This protein binds this small molecule.
Small molecule (SMILES): CC(=O)N[C@H]1[C@H](O[C@H]2[C@H](O)[C@@H](NC(C)=O)CO[C@@H]2CO[C@@H]2O[C@@H](C)[C@@H](O)[C@@H](O)[C@@H]2O)O[C@H](CO)[C@@H](O)[C@@H]1O

Binding-site contacts:
Ligand atom C6 contacts residue ASN154 of chain 28.C at 3.8 Å.
Ligand atom C7 contacts residue GLU155 of chain 28.C at 4.2 Å.
Ligand atom O5 contacts residue HIS104 of chain 31.C at 4.0 Å.
Ligand atom O7 contacts residue GLU155 of chain 28.C at 3.8 Å.
Ligand atom O7 contacts residue ASN154 of chain 28.C at 3.2 Å (h-bond).
Ligand atom C8 contacts residue HIS104 of chain 31.C at 3.9 Å.
Ligand atom C4 contacts residue ASN154 of chain 28.C at 4.3 Å.
Ligand atom O6 contacts residue HIS104 of chain 31.C at 4.4 Å.
Ligand atom C1 contacts residue HIS104 of chain 31.C at 4.3 Å.
Ligand atom C8 contacts residue GLU155 of chain 28.C at 3.6 Å.
Ligand atom C6 contacts residue HIS104 of chain 31.C at 3.3 Å.
Ligand atom C5 contacts residue ASN154 of chain 28.C at 4.3 Å.
Ligand atom C3 contacts residue ASN154 of chain 28.C at 3.8 Å.
Ligand atom C5 contacts residue HIS104 of chain 31.C at 3.1 Å.
Ligand atom C1 contacts residue ASN154 of chain 28.C at 1.4 Å.
Ligand atom N2 contacts residue ASN154 of chain 28.C at 2.8 Å (h-bond).
Ligand atom C8 contacts residue ASN154 of chain 28.C at 3.6 Å.
Ligand atom C7 contacts residue ASN154 of chain 28.C at 3.4 Å.
Ligand atom O5 contacts residue HIS104 of chain 31.C at 2.9 Å.
Ligand atom O5 contacts residue ASN154 of chain 28.C at 2.4 Å (h-bond).
Ligand atom C5 contacts residue ASN154 of chain 28.C at 3.7 Å.
Ligand atom C2 contacts residue ASN154 of chain 28.C at 2.4 Å.
Ligand atom C1 contacts residue HIS104 of chain 31.C at 3.6 Å.

Sequence of chain 31.C:
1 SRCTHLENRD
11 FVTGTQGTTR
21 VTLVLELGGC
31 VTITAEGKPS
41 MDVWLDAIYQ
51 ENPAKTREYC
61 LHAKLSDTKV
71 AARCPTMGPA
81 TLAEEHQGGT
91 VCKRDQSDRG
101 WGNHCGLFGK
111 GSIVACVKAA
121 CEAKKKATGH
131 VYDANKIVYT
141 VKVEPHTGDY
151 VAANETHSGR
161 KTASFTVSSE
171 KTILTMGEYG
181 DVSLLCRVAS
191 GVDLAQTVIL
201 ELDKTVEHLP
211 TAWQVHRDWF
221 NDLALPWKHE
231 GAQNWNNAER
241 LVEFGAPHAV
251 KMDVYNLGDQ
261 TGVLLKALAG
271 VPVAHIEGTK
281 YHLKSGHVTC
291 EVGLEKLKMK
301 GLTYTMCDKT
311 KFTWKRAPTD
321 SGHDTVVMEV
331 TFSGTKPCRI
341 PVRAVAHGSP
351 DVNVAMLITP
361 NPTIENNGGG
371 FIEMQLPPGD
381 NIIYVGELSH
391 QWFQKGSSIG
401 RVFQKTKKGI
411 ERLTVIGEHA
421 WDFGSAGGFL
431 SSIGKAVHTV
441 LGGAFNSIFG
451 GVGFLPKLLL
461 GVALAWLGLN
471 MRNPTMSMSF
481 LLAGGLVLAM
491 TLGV

Sequence of chain 28.C:
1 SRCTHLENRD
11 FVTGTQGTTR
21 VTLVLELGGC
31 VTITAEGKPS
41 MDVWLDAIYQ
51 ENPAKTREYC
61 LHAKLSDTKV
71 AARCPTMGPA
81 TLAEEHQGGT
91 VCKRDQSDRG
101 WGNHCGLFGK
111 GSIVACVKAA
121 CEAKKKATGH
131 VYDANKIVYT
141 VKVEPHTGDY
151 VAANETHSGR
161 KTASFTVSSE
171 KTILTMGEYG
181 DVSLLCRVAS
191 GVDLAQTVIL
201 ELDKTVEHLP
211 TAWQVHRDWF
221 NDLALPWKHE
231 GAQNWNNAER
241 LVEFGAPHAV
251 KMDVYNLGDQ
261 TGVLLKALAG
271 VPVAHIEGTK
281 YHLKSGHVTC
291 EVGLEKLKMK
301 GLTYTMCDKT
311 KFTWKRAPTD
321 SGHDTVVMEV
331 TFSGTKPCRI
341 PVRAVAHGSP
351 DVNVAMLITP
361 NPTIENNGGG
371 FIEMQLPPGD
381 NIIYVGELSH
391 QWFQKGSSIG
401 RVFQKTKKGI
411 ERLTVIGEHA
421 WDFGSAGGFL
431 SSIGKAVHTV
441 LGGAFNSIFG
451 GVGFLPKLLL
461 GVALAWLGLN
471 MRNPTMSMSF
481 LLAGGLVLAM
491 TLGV